Binding-site contacts:
Ligand atom O4 contacts residue SER430 of chain 2.A at 4.2 Å.
Ligand atom O5 contacts residue LEU511 of chain 2.A at 3.7 Å.
Ligand atom C6 contacts residue SER430 of chain 2.A at 3.6 Å.
Ligand atom N2 contacts residue ASN512 of chain 2.A at 3.0 Å (h-bond).
Ligand atom C1 contacts residue ASN512 of chain 2.A at 1.4 Å.
Ligand atom O5 contacts residue ASN512 of chain 2.A at 2.3 Å (h-bond).
Ligand atom O6 contacts residue LEU511 of chain 2.A at 3.8 Å.
Ligand atom C6 contacts residue PRO432 of chain 2.A at 4.2 Å (hydrophobic).
Ligand atom O7 contacts residue ASN512 of chain 2.A at 4.4 Å.
Ligand atom C7 contacts residue ASN512 of chain 2.A at 3.5 Å.
Ligand atom C8 contacts residue ASN512 of chain 2.A at 3.5 Å.
Ligand atom C5 contacts residue ASN512 of chain 2.A at 3.6 Å.
Ligand atom O6 contacts residue GLU566 of chain 2.A at 2.8 Å (salt-bridge).
Ligand atom C2 contacts residue ASN512 of chain 2.A at 2.4 Å.
Ligand atom C6 contacts residue GLU566 of chain 2.A at 3.7 Å.
Ligand atom C1 contacts residue LEU511 of chain 2.A at 4.4 Å (hydrophobic).
Ligand atom O6 contacts residue SER430 of chain 2.A at 4.2 Å.
Ligand atom C4 contacts residue ASN512 of chain 2.A at 4.2 Å.
Ligand atom C3 contacts residue ASN512 of chain 2.A at 3.8 Å.

Sequence of chain 2.A:
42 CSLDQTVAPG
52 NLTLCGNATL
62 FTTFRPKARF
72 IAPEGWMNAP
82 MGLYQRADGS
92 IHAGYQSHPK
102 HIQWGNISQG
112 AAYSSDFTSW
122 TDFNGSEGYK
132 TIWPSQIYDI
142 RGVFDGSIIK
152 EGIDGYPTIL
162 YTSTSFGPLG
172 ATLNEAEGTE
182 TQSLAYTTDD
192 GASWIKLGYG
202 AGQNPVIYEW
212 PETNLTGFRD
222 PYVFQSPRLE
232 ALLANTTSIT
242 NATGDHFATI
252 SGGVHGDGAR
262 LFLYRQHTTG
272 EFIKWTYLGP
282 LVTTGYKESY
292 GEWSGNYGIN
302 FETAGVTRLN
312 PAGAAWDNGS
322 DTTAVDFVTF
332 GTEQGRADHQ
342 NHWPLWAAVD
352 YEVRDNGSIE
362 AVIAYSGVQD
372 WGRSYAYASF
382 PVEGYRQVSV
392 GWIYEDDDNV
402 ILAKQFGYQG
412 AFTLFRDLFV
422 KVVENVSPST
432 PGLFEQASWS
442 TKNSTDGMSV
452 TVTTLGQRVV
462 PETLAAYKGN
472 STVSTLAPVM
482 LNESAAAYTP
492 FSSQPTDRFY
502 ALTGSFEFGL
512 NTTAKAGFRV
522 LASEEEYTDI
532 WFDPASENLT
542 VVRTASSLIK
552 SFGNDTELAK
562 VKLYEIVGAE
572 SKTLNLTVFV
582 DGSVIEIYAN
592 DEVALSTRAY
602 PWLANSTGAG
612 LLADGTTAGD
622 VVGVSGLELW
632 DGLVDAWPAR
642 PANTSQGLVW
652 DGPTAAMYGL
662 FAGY

This small molecule binds to this protein.
Small molecule (SMILES): CC(=O)N[C@@H]1[C@@H](O)[C@H](O)[C@@H](CO)O[C@H]1O